Binding-site contacts:
Ligand atom O3 contacts residue NA1 of chain 1.J at 2.5 Å (h-bond).
Ligand atom C2 contacts residue ASP84 of chain 1.D at 4.3 Å.
Ligand atom O1 contacts residue ASP45 of chain 1.D at 3.2 Å (salt-bridge).
Ligand atom C4 contacts residue ILE202 of chain 1.D at 3.7 Å (hydrophobic).
Ligand atom C5 contacts residue LEU179 of chain 1.D at 3.8 Å (hydrophobic).
Ligand atom O2 contacts residue GLY44 of chain 1.D at 3.9 Å.
Ligand atom C3 contacts residue LEU42 of chain 1.D at 3.6 Å (hydrophobic).
Ligand atom C5 contacts residue LYS113 of chain 1.D at 4.0 Å.
Ligand atom O2 contacts residue TYR25 of chain 1.D at 4.3 Å.
Ligand atom C1 contacts residue SER46 of chain 1.D at 3.3 Å.
Ligand atom O3 contacts residue ASP84 of chain 1.D at 3.9 Å.
Ligand atom C1 contacts residue THR23 of chain 1.D at 4.3 Å.
Ligand atom O3 contacts residue HIS137 of chain 1.D at 3.7 Å.
Ligand atom C5 contacts residue VAL212 of chain 1.D at 4.1 Å (hydrophobic).
Ligand atom C2 contacts residue LEU42 of chain 1.D at 3.6 Å (hydrophobic).
Ligand atom C5 contacts residue ILE202 of chain 1.D at 4.3 Å (hydrophobic).
Ligand atom O2 contacts residue NA1 of chain 1.J at 4.4 Å.
Ligand atom C5 contacts residue LEU42 of chain 1.D at 4.1 Å (hydrophobic).
Ligand atom O1 contacts residue GLY44 of chain 1.D at 3.4 Å.
Ligand atom O3 contacts residue LYS113 of chain 1.D at 3.1 Å (salt-bridge).
Ligand atom C1 contacts residue GLY44 of chain 1.D at 3.9 Å.
Ligand atom C1 contacts residue LEU42 of chain 1.D at 3.8 Å (hydrophobic).
Ligand atom O3 contacts residue ASP45 of chain 1.D at 4.5 Å.
Ligand atom C1 contacts residue ASP84 of chain 1.D at 3.8 Å.
Ligand atom O2 contacts residue VAL214 of chain 1.D at 4.0 Å.
Ligand atom C4 contacts residue VAL214 of chain 1.D at 3.9 Å (hydrophobic).
Ligand atom C1 contacts residue ASP45 of chain 1.D at 4.3 Å.
Ligand atom C2 contacts residue LYS113 of chain 1.D at 3.9 Å.
Ligand atom O1 contacts residue NA1 of chain 1.J at 2.4 Å (h-bond).
Ligand atom C5 contacts residue HIS137 of chain 1.D at 3.9 Å.
Ligand atom C2 contacts residue NA1 of chain 1.J at 3.3 Å.
Ligand atom O1 contacts residue SER46 of chain 1.D at 3.1 Å (h-bond).
Ligand atom O1 contacts residue LEU42 of chain 1.D at 4.5 Å.
Ligand atom O2 contacts residue LEU42 of chain 1.D at 3.8 Å.
Ligand atom O2 contacts residue THR23 of chain 1.D at 3.2 Å.
Ligand atom C5 contacts residue GLU181 of chain 1.D at 4.2 Å.
Ligand atom O1 contacts residue ASP84 of chain 1.D at 3.1 Å (salt-bridge).
Ligand atom O3 contacts residue LEU42 of chain 1.D at 4.3 Å.
Ligand atom O2 contacts residue SER46 of chain 1.D at 2.6 Å (h-bond).
Ligand atom C1 contacts residue NA1 of chain 1.J at 3.2 Å.

The small molecule below binds the protein below.
Small molecule (SMILES): CC(C)C(=O)C(=O)O

Sequence of chain 1.D:
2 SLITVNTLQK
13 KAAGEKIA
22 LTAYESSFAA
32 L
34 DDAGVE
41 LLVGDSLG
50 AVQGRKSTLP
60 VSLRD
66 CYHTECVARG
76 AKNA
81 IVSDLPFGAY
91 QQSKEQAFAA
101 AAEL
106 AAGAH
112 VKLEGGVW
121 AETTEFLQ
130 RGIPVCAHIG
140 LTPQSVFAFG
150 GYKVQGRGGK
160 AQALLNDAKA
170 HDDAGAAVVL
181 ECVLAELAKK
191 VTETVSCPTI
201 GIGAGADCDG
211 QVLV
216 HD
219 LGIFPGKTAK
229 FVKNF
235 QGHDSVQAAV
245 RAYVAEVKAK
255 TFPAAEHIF